Sequence of chain 1.A:
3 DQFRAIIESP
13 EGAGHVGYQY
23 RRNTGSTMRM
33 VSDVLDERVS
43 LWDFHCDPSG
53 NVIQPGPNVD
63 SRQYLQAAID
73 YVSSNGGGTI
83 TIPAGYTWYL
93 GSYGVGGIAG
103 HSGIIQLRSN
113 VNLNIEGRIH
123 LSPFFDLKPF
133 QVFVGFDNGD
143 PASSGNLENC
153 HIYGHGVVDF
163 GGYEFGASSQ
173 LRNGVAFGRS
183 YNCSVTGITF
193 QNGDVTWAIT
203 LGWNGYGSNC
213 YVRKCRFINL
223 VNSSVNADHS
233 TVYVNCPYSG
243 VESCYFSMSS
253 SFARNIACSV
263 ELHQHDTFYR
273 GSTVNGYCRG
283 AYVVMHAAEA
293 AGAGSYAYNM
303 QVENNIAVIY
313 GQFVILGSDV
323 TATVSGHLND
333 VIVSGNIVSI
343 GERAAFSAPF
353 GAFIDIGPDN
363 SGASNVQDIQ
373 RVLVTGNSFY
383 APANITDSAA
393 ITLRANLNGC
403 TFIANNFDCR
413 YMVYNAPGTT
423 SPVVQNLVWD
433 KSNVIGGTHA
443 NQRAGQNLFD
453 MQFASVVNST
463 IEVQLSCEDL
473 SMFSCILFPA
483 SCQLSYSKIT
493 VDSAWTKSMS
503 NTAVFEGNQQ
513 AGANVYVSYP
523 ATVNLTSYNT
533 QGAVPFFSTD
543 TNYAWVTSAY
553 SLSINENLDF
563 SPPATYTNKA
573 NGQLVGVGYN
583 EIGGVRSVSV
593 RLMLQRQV

Binding-site contacts:
Ligand atom C1 contacts residue ASN362 of chain 1.A at 3.2 Å.
Ligand atom C3 contacts residue CA1 of chain 1.C at 3.4 Å.
Ligand atom O1 contacts residue GLU263 of chain 1.A at 2.3 Å (salt-bridge).
Ligand atom C2 contacts residue GLU263 of chain 1.A at 3.4 Å.
Ligand atom O4 contacts residue LEU318 of chain 1.A at 3.4 Å (h-bond).
Ligand atom O4 contacts residue GLN133 of chain 1.A at 3.1 Å (h-bond).
Ligand atom O7 contacts residue TRP199 of chain 1.A at 3.0 Å (h-bond).
Ligand atom O3 contacts residue GLY102 of chain 1.A at 3.2 Å (h-bond).
Ligand atom C4 contacts residue PRO360 of chain 1.A at 3.2 Å (hydrophobic).
Ligand atom N2 contacts residue GLU291 of chain 1.A at 3.0 Å (salt-bridge).
Ligand atom O5 contacts residue GLU263 of chain 1.A at 3.3 Å (salt-bridge).
Ligand atom C6 contacts residue ASP321 of chain 1.A at 3.4 Å.
Ligand atom O3 contacts residue ASN206 of chain 1.A at 2.6 Å (h-bond).
Ligand atom O5 contacts residue HIS288 of chain 1.A at 3.4 Å.
Ligand atom O4 contacts residue HIS103 of chain 1.A at 2.6 Å (h-bond).
Ligand atom O3 contacts residue GLY359 of chain 1.A at 3.2 Å.
Ligand atom O6 contacts residue TRP199 of chain 1.A at 3.2 Å.
Ligand atom C6 contacts residue VAL286 of chain 1.A at 3.3 Å (hydrophobic).
Ligand atom O4 contacts residue ASN237 of chain 1.A at 2.8 Å (h-bond).
Ligand atom O4 contacts residue GLY319 of chain 1.A at 3.3 Å.
Ligand atom C1 contacts residue GLU263 of chain 1.A at 3.2 Å.
Ligand atom O4 contacts residue GLY359 of chain 1.A at 2.9 Å (h-bond).
Ligand atom O2 contacts residue TYR235 of chain 1.A at 3.0 Å (h-bond).
Ligand atom O1 contacts residue SER232 of chain 1.A at 3.3 Å (h-bond).
Ligand atom C2 contacts residue CA1 of chain 1.C at 3.4 Å.
Ligand atom O3 contacts residue K1 of chain 1.E at 3.1 Å.
Ligand atom C4 contacts residue HIS103 of chain 1.A at 3.3 Å.
Ligand atom N2 contacts residue ASP230 of chain 1.A at 3.0 Å (salt-bridge).
Ligand atom O3 contacts residue CA1 of chain 1.C at 2.4 Å.
Ligand atom O2 contacts residue CA1 of chain 1.C at 2.5 Å.
Ligand atom O4 contacts residue ASN362 of chain 1.A at 3.1 Å (h-bond).
Ligand atom O3 contacts residue PRO360 of chain 1.A at 2.7 Å (h-bond).
Ligand atom O7 contacts residue TYR235 of chain 1.A at 3.2 Å.
Ligand atom O1 contacts residue TYR284 of chain 1.A at 3.4 Å.
Ligand atom C3 contacts residue ASN206 of chain 1.A at 3.4 Å.
Ligand atom C2 contacts residue PRO360 of chain 1.A at 3.4 Å (hydrophobic).
Ligand atom O6 contacts residue ASP321 of chain 1.A at 2.7 Å (salt-bridge).
Ligand atom C3 contacts residue PRO360 of chain 1.A at 3.2 Å (hydrophobic).
Ligand atom O4 contacts residue HIS288 of chain 1.A at 2.7 Å (h-bond).
Ligand atom O6 contacts residue TYR284 of chain 1.A at 3.2 Å.

The protein below binds the small molecule below.
Small molecule (SMILES): CC(=O)N[C@@H]1[C@@H](O[C@H]2O[C@H](CO)[C@H](O[C@H]3O[C@H](CO[C@@H]4O[C@@H](C)[C@H](O)[C@@H](O)[C@H]4O)[C@@H](O)[C@H](O)[C@H]3O)[C@H](O[C@@H]3O[C@H](CO)[C@@H](O)[C@H](O)[C@H]3NC(C)=O)[C@H]2O)[C@H](O)[C@@H](CO[C@H]2O[C@H](CO)[C@@H](O)[C@H](O)[C@H]2O)O[C@H]1O